This protein binds this small molecule.
Small molecule (SMILES): CC1(C)Cc2cc(Cl)ccc2C(N[C@@H](Cc2ccccc2)c2nc(=O)c(C#N)c[nH]2)=N1

Sequence of chain 2.A:
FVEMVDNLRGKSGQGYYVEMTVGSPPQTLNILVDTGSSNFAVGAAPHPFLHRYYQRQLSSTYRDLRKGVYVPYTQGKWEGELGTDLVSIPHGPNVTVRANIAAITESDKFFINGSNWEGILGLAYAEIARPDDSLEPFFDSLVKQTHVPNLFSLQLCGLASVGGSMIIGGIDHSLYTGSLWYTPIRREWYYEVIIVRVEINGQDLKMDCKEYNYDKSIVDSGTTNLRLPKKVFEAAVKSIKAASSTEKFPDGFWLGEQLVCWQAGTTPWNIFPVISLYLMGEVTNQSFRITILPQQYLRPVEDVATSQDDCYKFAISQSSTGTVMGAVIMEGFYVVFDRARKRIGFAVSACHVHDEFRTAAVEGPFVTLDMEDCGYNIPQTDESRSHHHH

Binding-site contacts:
Ligand atom C10 contacts residue GLY236 of chain 2.A at 3.7 Å.
Ligand atom C27 contacts residue GLY236 of chain 2.A at 3.3 Å.
Ligand atom C30 contacts residue GLY19 of chain 2.A at 3.5 Å.
Ligand atom C14 contacts residue GLY236 of chain 2.A at 3.2 Å.
Ligand atom C30 contacts residue LEU36 of chain 2.A at 3.8 Å (hydrophobic).
Ligand atom C6 contacts residue GLN79 of chain 2.A at 3.7 Å.
Ligand atom C31 contacts residue GLN18 of chain 2.A at 3.2 Å.
Ligand atom C19 contacts residue THR238 of chain 2.A at 3.5 Å.
Ligand atom C19 contacts residue THR237 of chain 2.A at 3.7 Å.
Ligand atom N9 contacts residue ARG241 of chain 2.A at 3.5 Å (salt-bridge).
Ligand atom N9 contacts residue SER331 of chain 2.A at 3.1 Å (h-bond).
Ligand atom C32 contacts residue TRP121 of chain 2.A at 3.8 Å (hydrophobic).
Ligand atom O25 contacts residue THR238 of chain 2.A at 3.2 Å (h-bond).
Ligand atom C8 contacts residue ARG241 of chain 2.A at 3.7 Å.
Ligand atom C30 contacts residue GLN18 of chain 2.A at 3.6 Å.
Ligand atom C30 contacts residue GLY236 of chain 2.A at 3.8 Å.
Ligand atom C26 contacts residue GLY17 of chain 2.A at 3.8 Å.
Ligand atom CL1 contacts residue GLY80 of chain 2.A at 3.5 Å.
Ligand atom C9 contacts residue TYR77 of chain 2.A at 3.5 Å (hydrophobic).
Ligand atom C2 contacts residue PHE114 of chain 2.A at 3.8 Å (hydrophobic).
Ligand atom C2 contacts residue TYR77 of chain 2.A at 3.5 Å (hydrophobic).
Ligand atom C29 contacts residue GLY236 of chain 2.A at 3.2 Å.
Ligand atom O25 contacts residue THR237 of chain 2.A at 3.4 Å.
Ligand atom C15 contacts residue THR238 of chain 2.A at 3.5 Å.
Ligand atom C32 contacts residue GLN18 of chain 2.A at 3.6 Å.
Ligand atom CL1 contacts residue PHE114 of chain 2.A at 3.9 Å.
Ligand atom C12 contacts residue GLY236 of chain 2.A at 3.8 Å.
Ligand atom N24 contacts residue THR237 of chain 2.A at 3.6 Å.
Ligand atom C27 contacts residue LEU36 of chain 2.A at 3.9 Å (hydrophobic).
Ligand atom CL1 contacts residue LYS113 of chain 2.A at 3.5 Å.
Ligand atom N24 contacts residue THR238 of chain 2.A at 3.0 Å (h-bond).
Ligand atom N11 contacts residue GLY236 of chain 2.A at 2.9 Å (h-bond).
Ligand atom O25 contacts residue ASN239 of chain 2.A at 2.9 Å (h-bond).
Ligand atom C28 contacts residue LEU36 of chain 2.A at 3.5 Å (hydrophobic).
Ligand atom C6 contacts residue LYS113 of chain 2.A at 3.7 Å.
Ligand atom C31 contacts residue LEU36 of chain 2.A at 3.6 Å (hydrophobic).
Ligand atom N9 contacts residue ASN239 of chain 2.A at 3.7 Å.
Ligand atom C33 contacts residue GLY17 of chain 2.A at 3.8 Å.
Ligand atom C31 contacts residue GLY19 of chain 2.A at 3.7 Å.
Ligand atom C27 contacts residue ASP38 of chain 2.A at 3.6 Å.